Binding-site contacts:
Ligand atom N08 contacts residue M2Z1 of chain 1.D at 4.2 Å.
Ligand atom C13 contacts residue ARG4 of chain 1.A at 3.7 Å.
Ligand atom O02 contacts residue ARG8 of chain 1.A at 3.0 Å (salt-bridge).
Ligand atom C14 contacts residue ARG4 of chain 1.A at 4.2 Å.
Ligand atom C11 contacts residue M2Z1 of chain 1.D at 3.6 Å.
Ligand atom O27 contacts residue TRP29 of chain 1.A at 4.1 Å.
Ligand atom C10 contacts residue M2Z1 of chain 1.D at 3.8 Å.
Ligand atom C09 contacts residue VAL6 of chain 1.A at 4.2 Å (hydrophobic).
Ligand atom O30 contacts residue ARG8 of chain 1.A at 4.0 Å.
Ligand atom N08 contacts residue VAL6 of chain 1.A at 3.9 Å.
Ligand atom C05 contacts residue VAL6 of chain 1.A at 4.0 Å (hydrophobic).
Ligand atom C07 contacts residue VAL6 of chain 1.A at 3.5 Å (hydrophobic).
Ligand atom C31 contacts residue ASP71 of chain 1.A at 4.2 Å.
Ligand atom C21 contacts residue M2Z1 of chain 1.D at 3.5 Å.
Ligand atom N08 contacts residue ALA7 of chain 1.A at 3.9 Å.
Ligand atom C12 contacts residue M2Z1 of chain 1.D at 4.2 Å.
Ligand atom C19 contacts residue M2Z1 of chain 1.D at 4.0 Å.
Ligand atom C16 contacts residue ARG4 of chain 1.A at 3.1 Å.
Ligand atom C07 contacts residue ALA7 of chain 1.A at 3.5 Å (hydrophobic).
Ligand atom C04 contacts residue VAL6 of chain 1.A at 3.5 Å (hydrophobic).
Ligand atom C17 contacts residue ARG4 of chain 1.A at 4.0 Å.
Ligand atom C05 contacts residue ALA7 of chain 1.A at 4.0 Å (hydrophobic).
Ligand atom C04 contacts residue ARG8 of chain 1.A at 3.9 Å.
Ligand atom C12 contacts residue ARG4 of chain 1.A at 4.1 Å.
Ligand atom C20 contacts residue M2Z1 of chain 1.D at 3.4 Å.
Ligand atom C25 contacts residue TRP29 of chain 1.A at 4.1 Å (hydrophobic).
Ligand atom C26 contacts residue ALA7 of chain 1.A at 4.1 Å (hydrophobic).
Ligand atom C28 contacts residue TRP29 of chain 1.A at 3.6 Å (hydrophobic).
Ligand atom C06 contacts residue VAL6 of chain 1.A at 3.7 Å (hydrophobic).
Ligand atom C03 contacts residue ARG8 of chain 1.A at 3.5 Å.
Ligand atom C29 contacts residue ARG8 of chain 1.A at 3.8 Å.
Ligand atom C14 contacts residue M2Z1 of chain 1.D at 4.2 Å.
Ligand atom C22 contacts residue M2Z1 of chain 1.D at 3.4 Å.
Ligand atom C07 contacts residue TRP29 of chain 1.A at 3.8 Å (hydrophobic).
Ligand atom C31 contacts residue ILE84 of chain 1.A at 4.0 Å (hydrophobic).
Ligand atom C09 contacts residue M2Z1 of chain 1.D at 3.5 Å.
Ligand atom C25 contacts residue ALA7 of chain 1.A at 3.7 Å (hydrophobic).
Ligand atom C01 contacts residue ARG8 of chain 1.A at 3.5 Å.
Ligand atom C23 contacts residue VAL6 of chain 1.A at 4.1 Å (hydrophobic).
Ligand atom C31 contacts residue ALA69 of chain 1.A at 3.6 Å (hydrophobic).

A small-molecule ligand and the protein it binds are described below.
Small molecule (SMILES): COc1cc(-c2cncc(-c3ccc(N4CCNCC4)cc3)c2C)cc(OC)c1OC

Sequence of chain 1.A:
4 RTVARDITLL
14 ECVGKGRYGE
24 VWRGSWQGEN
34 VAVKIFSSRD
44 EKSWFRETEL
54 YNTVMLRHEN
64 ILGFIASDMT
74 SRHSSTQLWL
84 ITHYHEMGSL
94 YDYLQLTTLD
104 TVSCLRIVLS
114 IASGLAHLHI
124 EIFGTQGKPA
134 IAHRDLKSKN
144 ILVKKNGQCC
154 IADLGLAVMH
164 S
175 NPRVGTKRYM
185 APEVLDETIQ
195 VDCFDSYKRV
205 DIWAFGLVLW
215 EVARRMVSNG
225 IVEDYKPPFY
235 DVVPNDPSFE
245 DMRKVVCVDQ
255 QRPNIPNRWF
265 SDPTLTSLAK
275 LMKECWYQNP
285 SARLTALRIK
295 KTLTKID